Sequence of chain 1.B:
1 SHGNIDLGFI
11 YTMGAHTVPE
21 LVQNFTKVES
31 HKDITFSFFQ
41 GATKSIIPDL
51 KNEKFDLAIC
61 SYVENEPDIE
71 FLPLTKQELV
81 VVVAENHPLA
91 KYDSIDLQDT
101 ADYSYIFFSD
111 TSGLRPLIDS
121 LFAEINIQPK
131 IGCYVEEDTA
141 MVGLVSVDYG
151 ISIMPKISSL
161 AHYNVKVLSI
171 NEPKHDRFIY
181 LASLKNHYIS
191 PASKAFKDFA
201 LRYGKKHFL

Binding-site contacts:
Ligand atom N contacts residue LEU209 of chain 1.B at 4.1 Å.
Ligand atom N contacts residue PHE178 of chain 1.B at 3.7 Å.
Ligand atom O contacts residue TYR180 of chain 1.B at 2.7 Å (h-bond).
Ligand atom CZ contacts residue LYS205 of chain 1.B at 3.5 Å.
Ligand atom CA contacts residue PHE178 of chain 1.B at 3.7 Å (hydrophobic).
Ligand atom CD2 contacts residue PRO73 of chain 1.B at 3.5 Å (hydrophobic).
Ligand atom CD2 contacts residue TYR62 of chain 1.B at 3.4 Å (hydrophobic).
Ligand atom CB contacts residue TYR62 of chain 1.B at 3.9 Å (hydrophobic).
Ligand atom CB contacts residue LEU209 of chain 1.B at 4.0 Å (hydrophobic).
Ligand atom ND1 contacts residue TYR180 of chain 1.B at 4.2 Å.
Ligand atom CE2 contacts residue LYS205 of chain 1.B at 3.1 Å.
Ligand atom CZ contacts residue PRO73 of chain 1.B at 3.6 Å (hydrophobic).
Ligand atom CA contacts residue LEU209 of chain 1.B at 4.0 Å (hydrophobic).
Ligand atom O contacts residue PHE178 of chain 1.B at 3.6 Å.
Ligand atom CA contacts residue PRO73 of chain 1.B at 3.9 Å (hydrophobic).
Ligand atom O contacts residue PRO73 of chain 1.B at 3.7 Å.
Ligand atom N contacts residue PRO73 of chain 1.B at 3.9 Å.
Ligand atom CD1 contacts residue LYS205 of chain 1.B at 4.0 Å.
Ligand atom NE2 contacts residue TYR180 of chain 1.B at 4.1 Å.
Ligand atom CA contacts residue TYR180 of chain 1.B at 4.1 Å (hydrophobic).
Ligand atom O contacts residue PRO73 of chain 1.B at 3.7 Å.
Ligand atom C contacts residue PHE178 of chain 1.B at 4.1 Å (hydrophobic).
Ligand atom CB contacts residue PHE178 of chain 1.B at 4.1 Å (hydrophobic).
Ligand atom ND1 contacts residue TYR62 of chain 1.B at 3.7 Å.
Ligand atom CG contacts residue LYS205 of chain 1.B at 3.9 Å.
Ligand atom C contacts residue TYR180 of chain 1.B at 3.7 Å (hydrophobic).
Ligand atom CE1 contacts residue LYS205 of chain 1.B at 4.0 Å.
Ligand atom CE2 contacts residue PRO73 of chain 1.B at 3.4 Å (hydrophobic).
Ligand atom CG contacts residue TYR62 of chain 1.B at 3.5 Å (hydrophobic).
Ligand atom CE1 contacts residue TYR62 of chain 1.B at 3.3 Å (hydrophobic).
Ligand atom CD2 contacts residue LYS205 of chain 1.B at 3.6 Å.
Ligand atom C contacts residue PRO73 of chain 1.B at 3.6 Å (hydrophobic).
Ligand atom CE1 contacts residue TYR180 of chain 1.B at 3.3 Å (hydrophobic).
Ligand atom OH contacts residue PRO73 of chain 1.B at 3.8 Å.
Ligand atom OH contacts residue LEU72 of chain 1.B at 3.6 Å.
Ligand atom CD2 contacts residue LEU209 of chain 1.B at 3.7 Å (hydrophobic).
Ligand atom OH contacts residue LYS205 of chain 1.B at 3.9 Å.
Ligand atom CD2 contacts residue PRO73 of chain 1.B at 3.6 Å (hydrophobic).
Ligand atom NE2 contacts residue TYR62 of chain 1.B at 3.3 Å.
Ligand atom N contacts residue LEU209 of chain 1.B at 3.8 Å.

A small-molecule ligand and the protein it binds are described below.
Small molecule (SMILES): CC(C)C[C@H](NC(=O)CNC(=O)[C@H](C)NC(=O)CNC(=O)[C@H](Cc1ccc(O)cc1)NC(=O)[C@H](C)NC(=O)CN)C(=O)N[C@@H](C)C(=O)N[C@H](C=O)CC1=NC=NC1